This protein binds this small molecule.
Small molecule (SMILES): CC(=O)N[C@@H]1[C@@H](O)[C@H](O)[C@@H](CO)O[C@H]1O

Sequence of chain 1.B:
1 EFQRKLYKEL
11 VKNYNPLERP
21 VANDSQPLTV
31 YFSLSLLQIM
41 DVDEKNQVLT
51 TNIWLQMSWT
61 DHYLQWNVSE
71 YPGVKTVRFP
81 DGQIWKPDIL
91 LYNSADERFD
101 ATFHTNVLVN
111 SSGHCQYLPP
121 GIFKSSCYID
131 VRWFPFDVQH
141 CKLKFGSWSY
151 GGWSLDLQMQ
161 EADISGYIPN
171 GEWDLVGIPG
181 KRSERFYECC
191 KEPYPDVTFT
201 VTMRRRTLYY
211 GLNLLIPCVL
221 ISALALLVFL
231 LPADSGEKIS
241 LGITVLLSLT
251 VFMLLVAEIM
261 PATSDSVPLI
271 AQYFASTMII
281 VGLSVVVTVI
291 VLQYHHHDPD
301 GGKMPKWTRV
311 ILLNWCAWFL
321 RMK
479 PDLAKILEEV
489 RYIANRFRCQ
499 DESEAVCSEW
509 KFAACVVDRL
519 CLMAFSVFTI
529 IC

Binding-site contacts:
Ligand atom C7 contacts residue ASN67 of chain 1.B at 3.5 Å.
Ligand atom N2 contacts residue ASN67 of chain 1.B at 2.9 Å (h-bond).
Ligand atom C8 contacts residue ASN67 of chain 1.B at 4.3 Å.
Ligand atom C5 contacts residue ASN67 of chain 1.B at 3.6 Å.
Ligand atom C1 contacts residue GLU70 of chain 1.B at 4.1 Å.
Ligand atom C1 contacts residue ASN67 of chain 1.B at 1.4 Å.
Ligand atom C6 contacts residue SER69 of chain 1.B at 4.0 Å.
Ligand atom C1 contacts residue SER69 of chain 1.B at 3.5 Å.
Ligand atom O7 contacts residue ASN67 of chain 1.B at 4.0 Å.
Ligand atom C4 contacts residue ASN67 of chain 1.B at 4.2 Å.
Ligand atom O5 contacts residue SER69 of chain 1.B at 3.3 Å.
Ligand atom O6 contacts residue GLU70 of chain 1.B at 4.0 Å.
Ligand atom O5 contacts residue ASN67 of chain 1.B at 2.3 Å (h-bond).
Ligand atom C5 contacts residue SER69 of chain 1.B at 3.5 Å.
Ligand atom C3 contacts residue ASN67 of chain 1.B at 3.8 Å.
Ligand atom C2 contacts residue ASN67 of chain 1.B at 2.4 Å.
Ligand atom O5 contacts residue GLU70 of chain 1.B at 3.7 Å.